Sequence of chain 1.A:
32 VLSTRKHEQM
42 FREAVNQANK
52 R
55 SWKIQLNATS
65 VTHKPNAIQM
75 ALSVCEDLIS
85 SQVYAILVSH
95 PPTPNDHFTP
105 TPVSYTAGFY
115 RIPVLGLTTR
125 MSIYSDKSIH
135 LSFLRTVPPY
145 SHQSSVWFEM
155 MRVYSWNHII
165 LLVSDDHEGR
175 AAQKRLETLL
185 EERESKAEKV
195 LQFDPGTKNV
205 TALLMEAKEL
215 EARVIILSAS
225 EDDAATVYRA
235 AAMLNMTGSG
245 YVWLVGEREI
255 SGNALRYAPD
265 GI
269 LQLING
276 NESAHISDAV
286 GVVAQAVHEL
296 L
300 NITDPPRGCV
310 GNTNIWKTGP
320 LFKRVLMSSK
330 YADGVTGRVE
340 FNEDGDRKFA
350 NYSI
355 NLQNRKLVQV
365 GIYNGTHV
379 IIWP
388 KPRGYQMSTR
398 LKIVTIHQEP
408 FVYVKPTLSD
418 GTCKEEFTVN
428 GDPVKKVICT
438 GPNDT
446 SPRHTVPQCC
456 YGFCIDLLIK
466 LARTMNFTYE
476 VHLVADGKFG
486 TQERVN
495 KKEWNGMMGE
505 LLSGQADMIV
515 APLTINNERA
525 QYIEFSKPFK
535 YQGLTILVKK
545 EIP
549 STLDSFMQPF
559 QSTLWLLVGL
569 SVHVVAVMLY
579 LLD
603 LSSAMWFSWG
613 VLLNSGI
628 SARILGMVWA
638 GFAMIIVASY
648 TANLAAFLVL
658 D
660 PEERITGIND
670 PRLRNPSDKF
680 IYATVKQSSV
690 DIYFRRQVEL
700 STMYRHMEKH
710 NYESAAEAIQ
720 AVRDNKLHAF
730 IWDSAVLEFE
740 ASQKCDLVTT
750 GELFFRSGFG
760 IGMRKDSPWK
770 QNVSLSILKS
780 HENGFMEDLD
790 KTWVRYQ

The small molecule below binds the protein below.
Small molecule (SMILES): CC(=O)N[C@H]1[C@H](O[C@H]2[C@H](O)[C@@H](NC(C)=O)CO[C@@H]2CO)O[C@H](CO)[C@@H](O)[C@@H]1O

Binding-site contacts:
Ligand atom O5 contacts residue ASN771 of chain 1.A at 2.4 Å (h-bond).
Ligand atom N2 contacts residue ASN771 of chain 1.A at 2.8 Å (h-bond).
Ligand atom C3 contacts residue ASN771 of chain 1.A at 3.8 Å.
Ligand atom O7 contacts residue ASN771 of chain 1.A at 3.4 Å (h-bond).
Ligand atom O6 contacts residue MET394 of chain 1.A at 3.9 Å.
Ligand atom C8 contacts residue ASN771 of chain 1.A at 4.4 Å.
Ligand atom C7 contacts residue ASN771 of chain 1.A at 3.3 Å.
Ligand atom C5 contacts residue ASN771 of chain 1.A at 3.7 Å.
Ligand atom C8 contacts residue PRO767 of chain 1.A at 3.3 Å (hydrophobic).
Ligand atom C7 contacts residue PRO767 of chain 1.A at 4.2 Å (hydrophobic).
Ligand atom O7 contacts residue TRP768 of chain 1.A at 3.8 Å.
Ligand atom C1 contacts residue ASN771 of chain 1.A at 1.4 Å.
Ligand atom C4 contacts residue ASN771 of chain 1.A at 4.2 Å.
Ligand atom C2 contacts residue ASN771 of chain 1.A at 2.5 Å.
Ligand atom O7 contacts residue MET394 of chain 1.A at 4.1 Å.